Sequence of chain 1.A:
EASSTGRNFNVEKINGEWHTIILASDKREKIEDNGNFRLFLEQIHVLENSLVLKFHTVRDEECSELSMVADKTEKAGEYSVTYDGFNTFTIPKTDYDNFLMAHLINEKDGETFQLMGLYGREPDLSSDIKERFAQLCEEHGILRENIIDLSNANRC

Binding-site contacts:
Ligand atom C2 contacts residue ALA121 of chain 1.A at 4.1 Å (hydrophobic).
Ligand atom C14 contacts residue MET87 of chain 1.A at 3.9 Å (hydrophobic).
Ligand atom C13 contacts residue MET87 of chain 1.A at 4.1 Å (hydrophobic).
Ligand atom O20 contacts residue PHE56 of chain 1.A at 3.7 Å.
Ligand atom C10 contacts residue LEU123 of chain 1.A at 3.7 Å (hydrophobic).
Ligand atom O20 contacts residue LEU123 of chain 1.A at 3.8 Å.
Ligand atom C7 contacts residue PHE74 of chain 1.A at 4.2 Å (hydrophobic).
Ligand atom C14 contacts residue TYR102 of chain 1.A at 3.6 Å (hydrophobic).
Ligand atom C22 contacts residue PHE74 of chain 1.A at 4.1 Å (hydrophobic).
Ligand atom C13 contacts residue PHE74 of chain 1.A at 4.3 Å (hydrophobic).
Ligand atom C7 contacts residue LEU123 of chain 1.A at 4.3 Å (hydrophobic).
Ligand atom C22 contacts residue LEU60 of chain 1.A at 4.1 Å (hydrophobic).
Ligand atom C10 contacts residue LEU58 of chain 1.A at 4.2 Å (hydrophobic).
Ligand atom C14 contacts residue PHE56 of chain 1.A at 4.3 Å (hydrophobic).
Ligand atom O20 contacts residue LEU58 of chain 1.A at 3.9 Å.
Ligand atom O21 contacts residue TYR138 of chain 1.A at 2.9 Å (h-bond).
Ligand atom C7 contacts residue TYR138 of chain 1.A at 4.2 Å (hydrophobic).
Ligand atom C2 contacts residue TYR138 of chain 1.A at 3.6 Å (hydrophobic).
Ligand atom C13 contacts residue LEU123 of chain 1.A at 3.8 Å (hydrophobic).
Ligand atom C6 contacts residue TYR138 of chain 1.A at 4.5 Å (hydrophobic).
Ligand atom C14 contacts residue LEU123 of chain 1.A at 4.2 Å (hydrophobic).
Ligand atom C14 contacts residue VAL100 of chain 1.A at 4.1 Å (hydrophobic).
Ligand atom C6 contacts residue LEU123 of chain 1.A at 4.1 Å (hydrophobic).
Ligand atom C1 contacts residue PHE108 of chain 1.A at 3.6 Å (hydrophobic).
Ligand atom C14 contacts residue ASN106 of chain 1.A at 4.1 Å.
Ligand atom C22 contacts residue TYR138 of chain 1.A at 3.5 Å (hydrophobic).
Ligand atom C10 contacts residue PHE74 of chain 1.A at 4.4 Å (hydrophobic).
Ligand atom O21 contacts residue ALA121 of chain 1.A at 3.3 Å.
Ligand atom C1 contacts residue ALA121 of chain 1.A at 3.7 Å (hydrophobic).
Ligand atom C13 contacts residue VAL100 of chain 1.A at 4.4 Å (hydrophobic).

The protein below binds the small molecule below.
Small molecule (SMILES): CCC(=O)CCC(C)(C)O